Binding-site contacts:
Ligand atom CB contacts residue LEU118 of chain 2.G at 3.5 Å (hydrophobic).
Ligand atom NE2 contacts residue SER227 of chain 2.G at 2.6 Å (h-bond).
Ligand atom CA contacts residue SER224 of chain 2.G at 3.4 Å.
Ligand atom ND1 contacts residue GLY81 of chain 2.G at 3.6 Å.
Ligand atom CA contacts residue HIS79 of chain 2.G at 3.4 Å.
Ligand atom CE1 contacts residue GLN132 of chain 2.G at 3.5 Å.
Ligand atom O contacts residue SER224 of chain 2.G at 3.0 Å (h-bond).
Ligand atom N contacts residue THR304 of chain 2.G at 3.3 Å (h-bond).
Ligand atom CB contacts residue SER38 of chain 2.G at 3.5 Å.
Ligand atom O contacts residue TYR80 of chain 2.G at 3.0 Å.
Ligand atom OH contacts residue ASP35 of chain 2.G at 2.7 Å (salt-bridge).
Ligand atom C3 contacts residue SER15 of chain 2.G at 3.1 Å.
Ligand atom CE2 contacts residue TYR80 of chain 2.G at 3.5 Å (hydrophobic).
Ligand atom N contacts residue SER224 of chain 2.G at 2.8 Å (h-bond).
Ligand atom O contacts residue HIS79 of chain 2.G at 3.5 Å (h-bond).
Ligand atom CD2 contacts residue PHE121 of chain 2.G at 3.6 Å (hydrophobic).
Ligand atom OG contacts residue PRO303 of chain 2.G at 3.6 Å.
Ligand atom NE2 contacts residue PRO115 of chain 2.G at 3.5 Å.
Ligand atom OH contacts residue HIS79 of chain 1.E at 2.9 Å (h-bond).
Ligand atom CB contacts residue GLY222 of chain 2.G at 3.5 Å.
Ligand atom CM contacts residue ASP220 of chain 2.G at 3.5 Å.
Ligand atom N contacts residue SER82 of chain 2.G at 2.9 Å (h-bond).
Ligand atom O contacts residue SER223 of chain 2.G at 3.2 Å.
Ligand atom N contacts residue GLY222 of chain 2.G at 3.4 Å (h-bond).
Ligand atom CZ contacts residue HIS79 of chain 2.G at 3.6 Å.
Ligand atom CD2 contacts residue HIS296 of chain 2.G at 3.5 Å.
Ligand atom CA contacts residue THR304 of chain 2.G at 3.6 Å.
Ligand atom O contacts residue GLY81 of chain 2.G at 3.4 Å (h-bond).
Ligand atom O contacts residue GLY81 of chain 2.G at 2.9 Å (h-bond).
Ligand atom O contacts residue SER82 of chain 2.G at 3.1 Å (h-bond).
Ligand atom CG contacts residue LEU118 of chain 2.G at 3.4 Å (hydrophobic).
Ligand atom CZ contacts residue PRO115 of chain 2.G at 3.3 Å (hydrophobic).
Ligand atom CB contacts residue GLY37 of chain 2.G at 3.5 Å.
Ligand atom N contacts residue GLY37 of chain 2.G at 3.0 Å (h-bond).
Ligand atom CZ contacts residue GLN132 of chain 2.G at 3.4 Å.
Ligand atom CE1 contacts residue GLN16 of chain 2.G at 3.4 Å.
Ligand atom CD2 contacts residue SER227 of chain 2.G at 3.5 Å.
Ligand atom O contacts residue GLY222 of chain 2.G at 3.4 Å (h-bond).
Ligand atom N contacts residue HIS79 of chain 2.G at 3.0 Å (h-bond).
Ligand atom OH contacts residue ASP220 of chain 2.G at 2.7 Å (salt-bridge).

Sequence of chain 1.E:
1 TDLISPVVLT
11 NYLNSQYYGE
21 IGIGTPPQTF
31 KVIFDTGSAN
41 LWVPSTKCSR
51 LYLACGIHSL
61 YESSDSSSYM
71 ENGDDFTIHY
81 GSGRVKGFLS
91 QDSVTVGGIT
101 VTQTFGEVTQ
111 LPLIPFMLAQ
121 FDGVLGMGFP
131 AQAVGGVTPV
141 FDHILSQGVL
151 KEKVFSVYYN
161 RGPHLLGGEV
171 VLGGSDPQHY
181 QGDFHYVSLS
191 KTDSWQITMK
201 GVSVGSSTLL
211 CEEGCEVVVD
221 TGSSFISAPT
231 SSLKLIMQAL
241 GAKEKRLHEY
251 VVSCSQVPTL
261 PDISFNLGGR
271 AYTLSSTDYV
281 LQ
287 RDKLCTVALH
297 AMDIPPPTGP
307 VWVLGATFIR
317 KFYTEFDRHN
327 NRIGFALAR

Sequence of chain 2.G:
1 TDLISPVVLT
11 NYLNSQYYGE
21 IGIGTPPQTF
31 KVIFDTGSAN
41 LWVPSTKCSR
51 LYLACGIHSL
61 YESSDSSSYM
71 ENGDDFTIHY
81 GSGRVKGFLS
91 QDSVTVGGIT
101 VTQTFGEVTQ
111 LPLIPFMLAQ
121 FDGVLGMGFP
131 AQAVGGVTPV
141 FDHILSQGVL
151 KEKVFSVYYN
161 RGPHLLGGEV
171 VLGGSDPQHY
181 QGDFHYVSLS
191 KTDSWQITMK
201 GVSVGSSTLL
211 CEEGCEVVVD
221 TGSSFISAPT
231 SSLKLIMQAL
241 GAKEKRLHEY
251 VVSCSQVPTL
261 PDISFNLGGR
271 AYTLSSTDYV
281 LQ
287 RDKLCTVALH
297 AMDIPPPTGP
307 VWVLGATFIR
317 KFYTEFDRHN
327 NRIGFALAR

The protein below binds the small molecule below.
Small molecule (SMILES): CC(C)C[C@H](C[C@H](O)[C@H](CC(C)C)NC(=O)[C@H](CC1=NC=NC1)NC(=O)[C@H](Cc1ccccc1)NC(=O)[C@@H]1CCCN1C(=O)[C@H](CC1=NC=NC1)NC(=O)C(C)(C)C)C(=O)N[C@@H](Cc1ccc(O)cc1)C(=O)N[C@@H](Cc1ccc(O)cc1)C(=O)N[C@H](C=O)CO